Sequence of chain 1.A:
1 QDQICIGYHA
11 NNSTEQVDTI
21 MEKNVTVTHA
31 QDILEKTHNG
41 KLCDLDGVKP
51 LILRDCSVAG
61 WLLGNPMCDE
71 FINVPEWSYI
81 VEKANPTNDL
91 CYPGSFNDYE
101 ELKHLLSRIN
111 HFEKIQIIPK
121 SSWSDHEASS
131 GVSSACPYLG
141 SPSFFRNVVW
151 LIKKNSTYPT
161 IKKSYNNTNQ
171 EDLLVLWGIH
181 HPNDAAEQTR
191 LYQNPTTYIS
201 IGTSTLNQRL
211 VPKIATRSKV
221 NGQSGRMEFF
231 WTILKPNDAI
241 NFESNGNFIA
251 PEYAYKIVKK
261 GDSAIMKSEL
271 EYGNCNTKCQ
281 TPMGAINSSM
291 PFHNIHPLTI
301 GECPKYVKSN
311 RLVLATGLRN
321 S

This small molecule binds to this protein.
Small molecule (SMILES): CC(=O)N[C@H]1[C@H]([C@H](O)[C@H](O)CO)O[C@@](OC[C@H]2O[C@@H](O)[C@H](O)[C@@H](O)[C@H]2O)(C(=O)O)C[C@@H]1O

Binding-site contacts:
Ligand atom C8 contacts residue TRP150 of chain 1.A at 4.0 Å (hydrophobic).
Ligand atom C11 contacts residue VAL132 of chain 1.A at 4.0 Å (hydrophobic).
Ligand atom O4 contacts residue VAL132 of chain 1.A at 3.8 Å.
Ligand atom C11 contacts residue GLY131 of chain 1.A at 3.8 Å.
Ligand atom O1A contacts residue GLN223 of chain 1.A at 3.1 Å.
Ligand atom O1B contacts residue GLN223 of chain 1.A at 3.9 Å.
Ligand atom C9 contacts residue HIS180 of chain 1.A at 3.3 Å.
Ligand atom O10 contacts residue LEU191 of chain 1.A at 3.6 Å.
Ligand atom C8 contacts residue TYR92 of chain 1.A at 3.6 Å (hydrophobic).
Ligand atom O8 contacts residue GLN223 of chain 1.A at 3.0 Å (h-bond).
Ligand atom C9 contacts residue TYR92 of chain 1.A at 3.4 Å (hydrophobic).
Ligand atom C11 contacts residue TRP150 of chain 1.A at 3.7 Å (hydrophobic).
Ligand atom N5 contacts residue VAL132 of chain 1.A at 2.8 Å (h-bond).
Ligand atom O1B contacts residue SER133 of chain 1.A at 3.3 Å.
Ligand atom C1 contacts residue SER133 of chain 1.A at 3.4 Å.
Ligand atom N5 contacts residue TRP150 of chain 1.A at 3.7 Å.
Ligand atom C1 contacts residue SER134 of chain 1.A at 3.7 Å.
Ligand atom C5 contacts residue VAL132 of chain 1.A at 3.7 Å (hydrophobic).
Ligand atom C10 contacts residue TRP150 of chain 1.A at 3.8 Å (hydrophobic).
Ligand atom C11 contacts residue ILE152 of chain 1.A at 4.0 Å (hydrophobic).
Ligand atom O8 contacts residue TYR92 of chain 1.A at 2.7 Å (h-bond).
Ligand atom O8 contacts residue TRP150 of chain 1.A at 3.8 Å.
Ligand atom O6 contacts residue GLN223 of chain 1.A at 3.7 Å.
Ligand atom C2 contacts residue GLN223 of chain 1.A at 3.6 Å.
Ligand atom O9 contacts residue HIS180 of chain 1.A at 2.7 Å (h-bond).
Ligand atom C7 contacts residue TRP150 of chain 1.A at 3.7 Å (hydrophobic).
Ligand atom C1 contacts residue GLN223 of chain 1.A at 3.3 Å.
Ligand atom C8 contacts residue GLN223 of chain 1.A at 3.8 Å.
Ligand atom C4 contacts residue VAL132 of chain 1.A at 3.5 Å (hydrophobic).
Ligand atom O6 contacts residue GLN223 of chain 1.A at 3.6 Å.
Ligand atom O1A contacts residue SER133 of chain 1.A at 2.5 Å (h-bond).
Ligand atom O9 contacts residue TYR92 of chain 1.A at 2.7 Å (h-bond).
Ligand atom O1A contacts residue SER134 of chain 1.A at 3.7 Å.
Ligand atom C9 contacts residue GLU187 of chain 1.A at 3.2 Å.
Ligand atom O9 contacts residue GLU187 of chain 1.A at 2.8 Å (salt-bridge).
Ligand atom O1B contacts residue SER134 of chain 1.A at 2.8 Å (h-bond).
Ligand atom C9 contacts residue TRP150 of chain 1.A at 4.0 Å (hydrophobic).
Ligand atom C10 contacts residue VAL132 of chain 1.A at 3.9 Å (hydrophobic).
Ligand atom O9 contacts residue GLY225 of chain 1.A at 3.8 Å.
Ligand atom C11 contacts residue SER130 of chain 1.A at 3.2 Å.